Sequence of chain 1.A:
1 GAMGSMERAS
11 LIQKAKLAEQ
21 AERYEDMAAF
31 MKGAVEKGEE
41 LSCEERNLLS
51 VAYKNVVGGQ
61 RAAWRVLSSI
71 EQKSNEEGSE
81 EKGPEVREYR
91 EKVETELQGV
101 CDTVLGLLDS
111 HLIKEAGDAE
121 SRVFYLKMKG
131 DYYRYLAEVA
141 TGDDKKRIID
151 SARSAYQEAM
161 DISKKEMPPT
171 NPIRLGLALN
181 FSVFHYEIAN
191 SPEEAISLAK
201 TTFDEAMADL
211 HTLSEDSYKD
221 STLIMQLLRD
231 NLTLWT

Binding-site contacts:
Ligand atom CB contacts residue ASN231 of chain 1.A at 3.6 Å.
Ligand atom O2P contacts residue ARG61 of chain 1.A at 3.0 Å (salt-bridge).
Ligand atom CB contacts residue TRP235 of chain 1.A at 3.8 Å (hydrophobic).
Ligand atom CG1 contacts residue LEU227 of chain 1.A at 3.5 Å (hydrophobic).
Ligand atom CA contacts residue ASN180 of chain 1.A at 3.2 Å.
Ligand atom N contacts residue ASN231 of chain 1.A at 2.9 Å (h-bond).
Ligand atom P contacts residue TYR135 of chain 1.A at 3.7 Å.
Ligand atom O contacts residue VAL183 of chain 1.A at 3.5 Å.
Ligand atom CG2 contacts residue O4I1 of chain 1.F at 3.8 Å.
Ligand atom CA contacts residue LEU179 of chain 1.A at 3.7 Å (hydrophobic).
Ligand atom O contacts residue LYS127 of chain 1.A at 2.8 Å (salt-bridge).
Ligand atom CG2 contacts residue ASN180 of chain 1.A at 3.6 Å.
Ligand atom O2P contacts residue ARG134 of chain 1.A at 2.8 Å (salt-bridge).
Ligand atom OXT contacts residue O4I1 of chain 1.F at 3.8 Å.
Ligand atom P contacts residue ARG134 of chain 1.A at 3.8 Å.
Ligand atom O contacts residue ASN180 of chain 1.A at 2.9 Å (h-bond).
Ligand atom P contacts residue ARG61 of chain 1.A at 3.7 Å.
Ligand atom CA contacts residue ASN231 of chain 1.A at 3.8 Å.
Ligand atom CG1 contacts residue LEU179 of chain 1.A at 3.9 Å (hydrophobic).
Ligand atom CA contacts residue ASN231 of chain 1.A at 3.6 Å.
Ligand atom CE1 contacts residue ARG65 of chain 1.A at 3.9 Å.
Ligand atom CG2 contacts residue GLY176 of chain 1.A at 3.5 Å.
Ligand atom C contacts residue ASN180 of chain 1.A at 3.6 Å.
Ligand atom O contacts residue ASN231 of chain 1.A at 3.0 Å (h-bond).
Ligand atom CB contacts residue ASN231 of chain 1.A at 3.6 Å.
Ligand atom CG2 contacts residue VAL183 of chain 1.A at 3.8 Å (hydrophobic).
Ligand atom O3P contacts residue ARG134 of chain 1.A at 2.9 Å (salt-bridge).
Ligand atom CG contacts residue VAL183 of chain 1.A at 3.7 Å (hydrophobic).
Ligand atom CG contacts residue ARG65 of chain 1.A at 3.9 Å.
Ligand atom OXT contacts residue LYS54 of chain 1.A at 3.8 Å.
Ligand atom CZ contacts residue ARG65 of chain 1.A at 3.6 Å.
Ligand atom C contacts residue ASN231 of chain 1.A at 3.7 Å.
Ligand atom C contacts residue LYS127 of chain 1.A at 3.7 Å.
Ligand atom O3P contacts residue TYR135 of chain 1.A at 2.6 Å (h-bond).
Ligand atom N contacts residue ASN180 of chain 1.A at 3.0 Å (h-bond).
Ligand atom CB contacts residue VAL183 of chain 1.A at 3.9 Å (hydrophobic).
Ligand atom CB contacts residue ASN180 of chain 1.A at 3.2 Å.
Ligand atom CG2 contacts residue ARG134 of chain 1.A at 3.7 Å.
Ligand atom O1P contacts residue ARG61 of chain 1.A at 3.0 Å (salt-bridge).
Ligand atom O contacts residue LEU179 of chain 1.A at 3.5 Å.

The small molecule below binds the protein below.
Small molecule (SMILES): CC(C)[C@H](NC(=O)[C@@H](NC(=O)[C@H](C)NC(=O)[C@@H]1CCCN1C(=O)[C@@H](N)Cc1ccccc1)[C@@H](C)OP(=O)(O)O)C(=O)O